Sequence of chain 1.C:
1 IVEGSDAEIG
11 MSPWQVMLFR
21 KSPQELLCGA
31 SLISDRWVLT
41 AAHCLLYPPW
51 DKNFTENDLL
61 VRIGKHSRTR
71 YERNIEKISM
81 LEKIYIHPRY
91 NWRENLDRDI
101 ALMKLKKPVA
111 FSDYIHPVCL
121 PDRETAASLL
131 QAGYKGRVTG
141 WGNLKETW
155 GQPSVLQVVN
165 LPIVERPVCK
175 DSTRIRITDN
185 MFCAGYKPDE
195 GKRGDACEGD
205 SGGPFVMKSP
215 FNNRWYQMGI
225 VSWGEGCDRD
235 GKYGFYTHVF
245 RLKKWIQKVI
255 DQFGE

A small-molecule ligand and the protein it binds are described below.
Small molecule (SMILES): [H]/N=C(\N)NCCC[C@H](NC(=O)[C@@H]1CCCN1C(=O)[C@H](N)Cc1ccccc1)C(=O)CCl

Binding-site contacts:
Ligand atom NH2 contacts residue ASP199 of chain 1.C at 2.3 Å (salt-bridge).
Ligand atom CD2 contacts residue ILE179 of chain 1.C at 3.4 Å (hydrophobic).
Ligand atom C3 contacts residue HIS43 of chain 1.C at 2.7 Å.
Ligand atom CB2 contacts residue TRP227 of chain 1.C at 3.6 Å (hydrophobic).
Ligand atom CE2 contacts residue LEU96 of chain 1.C at 3.1 Å (hydrophobic).
Ligand atom C1 contacts residue HIS43 of chain 1.C at 3.5 Å.
Ligand atom C1 contacts residue SER226 of chain 1.C at 3.4 Å.
Ligand atom NH1 contacts residue ASP199 of chain 1.C at 2.7 Å (salt-bridge).
Ligand atom CZ contacts residue LEU96 of chain 1.C at 3.1 Å (hydrophobic).
Ligand atom CZ contacts residue ASN95 of chain 1.C at 3.5 Å.
Ligand atom O contacts residue TRP227 of chain 1.C at 3.0 Å.
Ligand atom CD2 contacts residue LEU96 of chain 1.C at 3.3 Å (hydrophobic).
Ligand atom C3 contacts residue SER205 of chain 1.C at 2.4 Å.
Ligand atom O contacts residue GLY228 of chain 1.C at 3.4 Å (h-bond).
Ligand atom CZ1 contacts residue ASP199 of chain 1.C at 3.0 Å.
Ligand atom CA1 contacts residue LEU96 of chain 1.C at 3.5 Å (hydrophobic).
Ligand atom NH2 contacts residue CYS231 of chain 1.C at 3.4 Å.
Ligand atom O1 contacts residue HIS43 of chain 1.C at 2.3 Å.
Ligand atom CG1 contacts residue TRP50 of chain 1.C at 3.5 Å (hydrophobic).
Ligand atom NH1 contacts residue ALA200 of chain 1.C at 2.5 Å (h-bond).
Ligand atom CD contacts residue TYR47 of chain 1.C at 3.5 Å (hydrophobic).
Ligand atom CE1 contacts residue TYR47 of chain 1.C at 3.2 Å (hydrophobic).
Ligand atom CE2 contacts residue TRP227 of chain 1.C at 3.6 Å (hydrophobic).
Ligand atom CD3 contacts residue CYS201 of chain 1.C at 3.3 Å (hydrophobic).
Ligand atom CD2 contacts residue TRP227 of chain 1.C at 3.4 Å (hydrophobic).
Ligand atom C2 contacts residue SER205 of chain 1.C at 2.8 Å.
Ligand atom CG2 contacts residue TRP227 of chain 1.C at 3.5 Å (hydrophobic).
Ligand atom CD3 contacts residue ALA200 of chain 1.C at 3.6 Å (hydrophobic).
Ligand atom O2 contacts residue SER205 of chain 1.C at 2.5 Å (h-bond).
Ligand atom CE2 contacts residue ILE179 of chain 1.C at 3.5 Å (hydrophobic).
Ligand atom NH2 contacts residue ALA200 of chain 1.C at 3.3 Å (h-bond).
Ligand atom NE contacts residue ALA200 of chain 1.C at 3.3 Å (h-bond).
Ligand atom CD1 contacts residue TYR47 of chain 1.C at 3.4 Å (hydrophobic).
Ligand atom O1 contacts residue SER226 of chain 1.C at 2.4 Å (h-bond).
Ligand atom NH1 contacts residue CYS201 of chain 1.C at 3.6 Å (h-bond).
Ligand atom N contacts residue GLY228 of chain 1.C at 3.0 Å (h-bond).
Ligand atom CZ1 contacts residue ALA200 of chain 1.C at 2.8 Å (hydrophobic).
Ligand atom CG1 contacts residue TYR47 of chain 1.C at 3.0 Å (hydrophobic).
Ligand atom C2 contacts residue HIS43 of chain 1.C at 3.4 Å.
Ligand atom CD contacts residue TRP50 of chain 1.C at 3.6 Å (hydrophobic).